Binding-site contacts:
Ligand atom O7 contacts residue ASN657 of chain 1.A at 3.6 Å (h-bond).
Ligand atom C7 contacts residue ASN657 of chain 1.A at 3.4 Å.
Ligand atom C2 contacts residue ASN657 of chain 1.A at 2.4 Å.
Ligand atom O5 contacts residue ASN657 of chain 1.A at 2.4 Å (h-bond).
Ligand atom C5 contacts residue ASN657 of chain 1.A at 3.7 Å.
Ligand atom C1 contacts residue ASN657 of chain 1.A at 1.4 Å.
Ligand atom N2 contacts residue ASN657 of chain 1.A at 2.9 Å (h-bond).
Ligand atom C8 contacts residue ASN657 of chain 1.A at 4.5 Å.
Ligand atom C4 contacts residue ASN657 of chain 1.A at 4.2 Å.
Ligand atom C3 contacts residue ASN657 of chain 1.A at 3.8 Å.

The small molecule below binds the protein below.
Small molecule (SMILES): CC(=O)N[C@@H]1[C@@H](O)[C@H](O)[C@@H](CO)O[C@H]1O

Sequence of chain 1.A:
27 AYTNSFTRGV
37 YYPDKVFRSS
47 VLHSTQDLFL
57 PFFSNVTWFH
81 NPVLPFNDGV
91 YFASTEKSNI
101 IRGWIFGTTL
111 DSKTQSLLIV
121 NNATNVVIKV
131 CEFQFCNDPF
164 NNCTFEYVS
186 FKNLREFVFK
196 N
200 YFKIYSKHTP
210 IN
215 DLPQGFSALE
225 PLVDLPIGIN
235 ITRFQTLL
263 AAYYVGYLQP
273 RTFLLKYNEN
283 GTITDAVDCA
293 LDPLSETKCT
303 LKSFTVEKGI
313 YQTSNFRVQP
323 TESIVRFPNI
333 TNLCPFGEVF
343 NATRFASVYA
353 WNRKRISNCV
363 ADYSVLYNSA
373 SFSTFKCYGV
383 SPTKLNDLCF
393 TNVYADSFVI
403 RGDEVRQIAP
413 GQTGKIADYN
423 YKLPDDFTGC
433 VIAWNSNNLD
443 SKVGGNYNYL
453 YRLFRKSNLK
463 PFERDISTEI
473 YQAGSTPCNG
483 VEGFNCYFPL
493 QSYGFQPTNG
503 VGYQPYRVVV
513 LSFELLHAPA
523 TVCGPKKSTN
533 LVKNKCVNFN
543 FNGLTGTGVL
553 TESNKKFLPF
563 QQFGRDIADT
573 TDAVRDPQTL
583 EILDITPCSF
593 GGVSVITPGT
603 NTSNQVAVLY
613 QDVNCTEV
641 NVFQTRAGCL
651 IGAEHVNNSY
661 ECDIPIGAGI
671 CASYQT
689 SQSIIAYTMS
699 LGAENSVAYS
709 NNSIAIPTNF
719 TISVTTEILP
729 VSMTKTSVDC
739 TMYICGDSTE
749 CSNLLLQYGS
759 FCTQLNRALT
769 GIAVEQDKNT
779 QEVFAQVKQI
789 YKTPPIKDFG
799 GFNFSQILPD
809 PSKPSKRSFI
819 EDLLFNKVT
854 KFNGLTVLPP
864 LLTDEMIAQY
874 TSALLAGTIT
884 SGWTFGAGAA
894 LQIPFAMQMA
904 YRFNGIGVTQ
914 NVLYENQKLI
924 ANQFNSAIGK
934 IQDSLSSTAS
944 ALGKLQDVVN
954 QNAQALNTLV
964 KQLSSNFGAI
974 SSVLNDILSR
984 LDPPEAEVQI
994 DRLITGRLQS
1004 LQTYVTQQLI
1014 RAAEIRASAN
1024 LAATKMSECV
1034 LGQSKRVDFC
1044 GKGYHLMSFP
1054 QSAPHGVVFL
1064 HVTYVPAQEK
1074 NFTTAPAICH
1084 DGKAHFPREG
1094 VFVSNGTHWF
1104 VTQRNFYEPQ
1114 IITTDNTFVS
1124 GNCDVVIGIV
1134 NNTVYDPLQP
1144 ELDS